Sequence of chain 1.A:
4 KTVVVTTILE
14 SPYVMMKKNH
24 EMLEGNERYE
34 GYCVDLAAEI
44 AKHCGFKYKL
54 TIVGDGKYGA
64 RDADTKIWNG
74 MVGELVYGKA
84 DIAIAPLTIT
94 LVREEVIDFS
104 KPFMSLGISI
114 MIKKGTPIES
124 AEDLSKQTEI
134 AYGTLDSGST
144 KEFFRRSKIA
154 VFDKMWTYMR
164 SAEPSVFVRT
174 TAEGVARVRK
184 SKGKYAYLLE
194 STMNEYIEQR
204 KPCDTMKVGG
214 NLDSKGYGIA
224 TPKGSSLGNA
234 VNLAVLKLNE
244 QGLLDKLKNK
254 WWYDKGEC

Binding-site contacts:
Ligand atom O92 contacts residue ARG96 of chain 1.A at 2.7 Å (salt-bridge).
Ligand atom C2 contacts residue GLU193 of chain 1.A at 3.9 Å.
Ligand atom C7 contacts residue TYR61 of chain 1.A at 3.3 Å (hydrophobic).
Ligand atom N3 contacts residue THR143 of chain 1.A at 2.8 Å (h-bond).
Ligand atom N1 contacts residue LEU138 of chain 1.A at 3.6 Å.
Ligand atom O91 contacts residue LEU90 of chain 1.A at 3.7 Å.
Ligand atom O92 contacts residue TYR61 of chain 1.A at 3.3 Å.
Ligand atom O91 contacts residue THR91 of chain 1.A at 2.9 Å (h-bond).
Ligand atom C6 contacts residue TYR61 of chain 1.A at 3.9 Å (hydrophobic).
Ligand atom N1 contacts residue GLU193 of chain 1.A at 3.6 Å (salt-bridge).
Ligand atom C9 contacts residue ARG96 of chain 1.A at 3.4 Å.
Ligand atom C6 contacts residue GLU193 of chain 1.A at 3.2 Å.
Ligand atom C9 contacts residue TYR61 of chain 1.A at 3.6 Å (hydrophobic).
Ligand atom O2 contacts residue SER142 of chain 1.A at 3.2 Å (h-bond).
Ligand atom C9 contacts residue THR91 of chain 1.A at 3.6 Å.
Ligand atom C2 contacts residue LEU138 of chain 1.A at 3.7 Å (hydrophobic).
Ligand atom C5 contacts residue GLU193 of chain 1.A at 3.4 Å.
Ligand atom N8 contacts residue THR91 of chain 1.A at 2.8 Å (h-bond).
Ligand atom N3 contacts residue GLU193 of chain 1.A at 3.7 Å.
Ligand atom O4 contacts residue LEU192 of chain 1.A at 3.2 Å.
Ligand atom C8 contacts residue SER142 of chain 1.A at 3.4 Å.
Ligand atom C2 contacts residue THR143 of chain 1.A at 3.4 Å.
Ligand atom O2 contacts residue GLY141 of chain 1.A at 3.6 Å.
Ligand atom C6 contacts residue LEU138 of chain 1.A at 3.8 Å (hydrophobic).
Ligand atom C4 contacts residue THR143 of chain 1.A at 3.8 Å.
Ligand atom O4 contacts residue GLU193 of chain 1.A at 3.0 Å (salt-bridge).
Ligand atom O2 contacts residue THR143 of chain 1.A at 3.1 Å (h-bond).
Ligand atom I5 contacts residue THR174 of chain 1.A at 3.7 Å.
Ligand atom N8 contacts residue PRO89 of chain 1.A at 2.9 Å (h-bond).
Ligand atom C8 contacts residue THR91 of chain 1.A at 3.4 Å.
Ligand atom O91 contacts residue ARG96 of chain 1.A at 2.7 Å (salt-bridge).
Ligand atom I5 contacts residue MET196 of chain 1.A at 3.9 Å.
Ligand atom C4 contacts residue GLU193 of chain 1.A at 3.5 Å.
Ligand atom C9 contacts residue SER142 of chain 1.A at 3.5 Å.
Ligand atom N8 contacts residue GLU193 of chain 1.A at 2.8 Å (salt-bridge).
Ligand atom N8 contacts residue TYR220 of chain 1.A at 3.8 Å.
Ligand atom O91 contacts residue TYR61 of chain 1.A at 3.6 Å.
Ligand atom O92 contacts residue GLY141 of chain 1.A at 3.3 Å.
Ligand atom O92 contacts residue SER142 of chain 1.A at 2.9 Å (h-bond).
Ligand atom C8 contacts residue GLU193 of chain 1.A at 3.6 Å.

This small molecule binds to this protein.
Small molecule (SMILES): N[C@@H](Cn1cc(I)c(=O)[nH]c1=O)C(=O)O